Binding-site contacts:
Ligand atom C7 contacts residue LEU109 of chain 1.C at 3.8 Å (hydrophobic).
Ligand atom C11 contacts residue MEA4 of chain 1.G at 3.3 Å.
Ligand atom C11 contacts residue DBB1 of chain 1.G at 2.7 Å.
Ligand atom C12 contacts residue DLE9 of chain 1.G at 3.1 Å.
Ligand atom C11 contacts residue ASN325 of chain 1.C at 4.2 Å.
Ligand atom O2 contacts residue MEA4 of chain 1.G at 4.0 Å.
Ligand atom C9 contacts residue PHE81 of chain 1.C at 4.3 Å (hydrophobic).
Ligand atom C4 contacts residue LEU109 of chain 1.C at 4.1 Å (hydrophobic).
Ligand atom O2 contacts residue VAL3 of chain 1.G at 3.7 Å.
Ligand atom C11 contacts residue DLE9 of chain 1.G at 4.3 Å.
Ligand atom C1 contacts residue MET133 of chain 1.C at 4.3 Å (hydrophobic).
Ligand atom C12 contacts residue VAL3 of chain 1.G at 3.8 Å (hydrophobic).
Ligand atom O3 contacts residue PHE81 of chain 1.C at 3.7 Å.
Ligand atom C8 contacts residue ASN325 of chain 1.C at 4.2 Å.
Ligand atom O2 contacts residue DLE9 of chain 1.G at 3.0 Å (h-bond).
Ligand atom C10 contacts residue DBB1 of chain 1.G at 3.3 Å.
Ligand atom C6 contacts residue THR130 of chain 1.C at 3.8 Å.
Ligand atom C3 contacts residue MEA4 of chain 1.G at 3.5 Å.
Ligand atom C12 contacts residue MEA4 of chain 1.G at 4.0 Å.
Ligand atom C1 contacts residue MEA4 of chain 1.G at 3.5 Å.
Ligand atom C6 contacts residue MEA4 of chain 1.G at 3.8 Å.
Ligand atom C12 contacts residue DBB1 of chain 1.G at 1.5 Å.
Ligand atom C2 contacts residue MET133 of chain 1.C at 4.3 Å (hydrophobic).
Ligand atom C1 contacts residue THR130 of chain 1.C at 4.3 Å.
Ligand atom C12 contacts residue VAL5 of chain 1.G at 4.1 Å (hydrophobic).
Ligand atom O2 contacts residue DBB1 of chain 1.G at 2.3 Å (h-bond).
Ligand atom C6 contacts residue VAL108 of chain 1.C at 3.5 Å (hydrophobic).
Ligand atom C10 contacts residue ASN325 of chain 1.C at 4.3 Å.
Ligand atom C4 contacts residue MEA4 of chain 1.G at 4.0 Å.
Ligand atom C10 contacts residue MEA4 of chain 1.G at 3.7 Å.
Ligand atom C5 contacts residue HIS17 of chain 1.C at 3.7 Å.
Ligand atom O2 contacts residue DVA8 of chain 1.G at 3.5 Å (h-bond).
Ligand atom C2 contacts residue MEA4 of chain 1.G at 3.4 Å.
Ligand atom C5 contacts residue VAL108 of chain 1.C at 3.8 Å (hydrophobic).
Ligand atom C5 contacts residue MEA4 of chain 1.G at 4.0 Å.
Ligand atom C8 contacts residue HIS17 of chain 1.C at 4.3 Å.
Ligand atom C7 contacts residue HIS17 of chain 1.C at 4.1 Å.
Ligand atom O3 contacts residue ASN325 of chain 1.C at 4.1 Å.
Ligand atom C1 contacts residue VAL108 of chain 1.C at 4.0 Å (hydrophobic).
Ligand atom O2 contacts residue VAL5 of chain 1.G at 3.3 Å (h-bond).

Sequence of chain 1.C:
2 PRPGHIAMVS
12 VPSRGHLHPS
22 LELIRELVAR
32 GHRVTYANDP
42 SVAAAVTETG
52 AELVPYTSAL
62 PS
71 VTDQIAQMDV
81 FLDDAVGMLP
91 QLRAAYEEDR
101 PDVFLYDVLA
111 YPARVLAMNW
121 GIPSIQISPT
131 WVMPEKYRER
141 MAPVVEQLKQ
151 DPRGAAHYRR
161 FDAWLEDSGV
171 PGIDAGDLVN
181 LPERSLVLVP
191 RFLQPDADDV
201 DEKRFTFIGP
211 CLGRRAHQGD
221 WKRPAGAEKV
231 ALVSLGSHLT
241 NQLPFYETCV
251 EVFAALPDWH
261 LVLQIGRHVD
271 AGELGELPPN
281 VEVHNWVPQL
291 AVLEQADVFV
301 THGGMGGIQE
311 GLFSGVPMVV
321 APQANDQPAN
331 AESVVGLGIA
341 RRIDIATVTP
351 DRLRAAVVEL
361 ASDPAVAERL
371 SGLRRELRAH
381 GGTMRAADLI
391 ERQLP

Sequence of chain 1.G:
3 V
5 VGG

The small molecule below binds the protein below.
Small molecule (SMILES): O=C(O)/C=C/c1ccccc1/C=C/C(=O)O